The protein below binds the small molecule below.
Small molecule (SMILES): CC(=O)N[C@@H]1[C@@H](O)[C@H](O)[C@@H](CO)O[C@H]1O

Binding-site contacts:
Ligand atom O5 contacts residue ASN698 of chain 1.A at 2.3 Å (h-bond).
Ligand atom C7 contacts residue ASN698 of chain 1.A at 3.2 Å.
Ligand atom C7 contacts residue ARG701 of chain 1.A at 3.9 Å.
Ligand atom C3 contacts residue ASN698 of chain 1.A at 3.8 Å.
Ligand atom C8 contacts residue ARG701 of chain 1.A at 3.6 Å.
Ligand atom C5 contacts residue ARG695 of chain 1.A at 4.0 Å.
Ligand atom N2 contacts residue ASN698 of chain 1.A at 2.9 Å (h-bond).
Ligand atom O6 contacts residue ARG695 of chain 1.A at 3.6 Å (salt-bridge).
Ligand atom O7 contacts residue ARG701 of chain 1.A at 3.7 Å.
Ligand atom C8 contacts residue ASN698 of chain 1.A at 3.9 Å.
Ligand atom O5 contacts residue ARG695 of chain 1.A at 3.1 Å (salt-bridge).
Ligand atom O7 contacts residue ASN698 of chain 1.A at 3.1 Å (h-bond).
Ligand atom C8 contacts residue ARG674 of chain 1.A at 3.7 Å.
Ligand atom C4 contacts residue ASN698 of chain 1.A at 4.2 Å.
Ligand atom C5 contacts residue ASN698 of chain 1.A at 3.7 Å.
Ligand atom C2 contacts residue ASN698 of chain 1.A at 2.5 Å.
Ligand atom C1 contacts residue ARG695 of chain 1.A at 4.1 Å.
Ligand atom C6 contacts residue ARG695 of chain 1.A at 3.6 Å.
Ligand atom C1 contacts residue ASN698 of chain 1.A at 1.4 Å.

Sequence of chain 1.A:
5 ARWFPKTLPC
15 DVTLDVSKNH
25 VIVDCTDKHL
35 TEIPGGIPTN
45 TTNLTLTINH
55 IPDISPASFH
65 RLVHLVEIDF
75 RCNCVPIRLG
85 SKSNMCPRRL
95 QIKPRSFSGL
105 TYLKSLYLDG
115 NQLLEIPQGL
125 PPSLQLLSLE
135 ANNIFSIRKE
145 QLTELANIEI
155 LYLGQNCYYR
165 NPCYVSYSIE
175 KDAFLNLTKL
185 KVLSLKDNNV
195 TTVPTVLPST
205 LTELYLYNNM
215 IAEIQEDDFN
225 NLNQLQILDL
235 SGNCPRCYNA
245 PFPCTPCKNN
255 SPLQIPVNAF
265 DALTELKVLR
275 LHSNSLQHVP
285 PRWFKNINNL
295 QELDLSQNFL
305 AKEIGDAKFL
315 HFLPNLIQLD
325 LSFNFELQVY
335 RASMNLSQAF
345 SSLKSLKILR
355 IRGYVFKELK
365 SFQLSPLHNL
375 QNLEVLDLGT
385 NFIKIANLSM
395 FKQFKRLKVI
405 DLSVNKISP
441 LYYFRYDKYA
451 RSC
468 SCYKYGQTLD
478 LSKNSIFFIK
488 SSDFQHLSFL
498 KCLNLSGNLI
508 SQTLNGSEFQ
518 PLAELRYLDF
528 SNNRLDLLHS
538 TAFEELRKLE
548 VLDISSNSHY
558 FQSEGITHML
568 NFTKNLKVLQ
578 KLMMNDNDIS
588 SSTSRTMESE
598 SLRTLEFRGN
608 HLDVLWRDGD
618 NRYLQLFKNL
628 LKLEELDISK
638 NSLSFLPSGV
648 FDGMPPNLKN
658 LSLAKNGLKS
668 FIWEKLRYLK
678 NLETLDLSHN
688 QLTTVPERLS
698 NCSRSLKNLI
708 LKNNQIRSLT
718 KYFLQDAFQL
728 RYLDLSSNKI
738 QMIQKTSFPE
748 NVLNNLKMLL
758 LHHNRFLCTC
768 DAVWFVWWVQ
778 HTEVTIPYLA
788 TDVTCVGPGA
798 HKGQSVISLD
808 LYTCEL